A protein and the small-molecule ligand that binds it are described below.
Small molecule (SMILES): CC(C)N1C(=O)C(NC2CCN(c3ncc(CC(=O)O)cc3Cl)CC2)=C(c2ccccc2)S1(=O)=O

Binding-site contacts:
Ligand atom CL1 contacts residue LYS71 of chain 1.A at 3.9 Å.
Ligand atom C29 contacts residue GLN84 of chain 1.A at 3.4 Å.
Ligand atom C12 contacts residue ILE240 of chain 1.A at 3.8 Å (hydrophobic).
Ligand atom C27 contacts residue LYS71 of chain 1.A at 3.8 Å.
Ligand atom C14 contacts residue ILE240 of chain 1.A at 3.9 Å (hydrophobic).
Ligand atom C13 contacts residue THR92 of chain 1.A at 3.8 Å.
Ligand atom C28 contacts residue GLN84 of chain 1.A at 3.2 Å.
Ligand atom C34 contacts residue LYS71 of chain 1.A at 3.3 Å.
Ligand atom C19 contacts residue ILE85 of chain 1.A at 3.9 Å (hydrophobic).
Ligand atom O16 contacts residue ILE240 of chain 1.A at 3.6 Å.
Ligand atom C11 contacts residue LEU236 of chain 1.A at 4.0 Å (hydrophobic).
Ligand atom C13 contacts residue LYS89 of chain 1.A at 3.8 Å.
Ligand atom C11 contacts residue VAL63 of chain 1.A at 3.4 Å (hydrophobic).
Ligand atom CL1 contacts residue LEU88 of chain 1.A at 3.5 Å.
Ligand atom O31 contacts residue LYS71 of chain 1.A at 2.6 Å (salt-bridge).
Ligand atom C12 contacts residue THR92 of chain 1.A at 3.9 Å.
Ligand atom C25 contacts residue LYS71 of chain 1.A at 3.7 Å.
Ligand atom C33 contacts residue GLN84 of chain 1.A at 3.0 Å.
Ligand atom C33 contacts residue LYS71 of chain 1.A at 3.2 Å.
Ligand atom N22 contacts residue VAL67 of chain 1.A at 4.1 Å.
Ligand atom C11 contacts residue ILE240 of chain 1.A at 3.8 Å (hydrophobic).
Ligand atom C12 contacts residue VAL67 of chain 1.A at 3.7 Å (hydrophobic).
Ligand atom C9 contacts residue ILE240 of chain 1.A at 3.9 Å (hydrophobic).
Ligand atom C24 contacts residue ILE85 of chain 1.A at 4.0 Å (hydrophobic).
Ligand atom CL1 contacts residue VAL67 of chain 1.A at 3.8 Å.
Ligand atom C28 contacts residue LYS71 of chain 1.A at 3.4 Å.
Ligand atom C3 contacts residue GLU239 of chain 1.A at 3.7 Å.
Ligand atom C30 contacts residue LYS71 of chain 1.A at 3.7 Å.
Ligand atom C27 contacts residue GLN84 of chain 1.A at 4.0 Å.
Ligand atom CL1 contacts residue PHE76 of chain 1.A at 3.6 Å.
Ligand atom C13 contacts residue LEU88 of chain 1.A at 3.6 Å (hydrophobic).
Ligand atom O17 contacts residue LYS89 of chain 1.A at 3.6 Å.
Ligand atom C14 contacts residue LYS89 of chain 1.A at 4.0 Å.
Ligand atom C11 contacts residue VAL67 of chain 1.A at 3.6 Å (hydrophobic).
Ligand atom O17 contacts residue ILE85 of chain 1.A at 3.4 Å.
Ligand atom O16 contacts residue GLU239 of chain 1.A at 3.2 Å.
Ligand atom C34 contacts residue GLN84 of chain 1.A at 3.8 Å.
Ligand atom C10 contacts residue LEU236 of chain 1.A at 3.9 Å (hydrophobic).
Ligand atom C12 contacts residue VAL63 of chain 1.A at 3.7 Å (hydrophobic).
Ligand atom N26 contacts residue LYS71 of chain 1.A at 3.9 Å.

Sequence of chain 1.A:
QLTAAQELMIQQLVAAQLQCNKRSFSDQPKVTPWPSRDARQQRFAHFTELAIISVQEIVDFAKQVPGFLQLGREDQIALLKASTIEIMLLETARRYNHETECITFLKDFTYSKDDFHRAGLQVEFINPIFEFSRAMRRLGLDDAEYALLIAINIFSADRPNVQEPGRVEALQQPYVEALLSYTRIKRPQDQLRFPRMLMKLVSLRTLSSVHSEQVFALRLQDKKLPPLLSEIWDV